Sequence of chain 3.B:
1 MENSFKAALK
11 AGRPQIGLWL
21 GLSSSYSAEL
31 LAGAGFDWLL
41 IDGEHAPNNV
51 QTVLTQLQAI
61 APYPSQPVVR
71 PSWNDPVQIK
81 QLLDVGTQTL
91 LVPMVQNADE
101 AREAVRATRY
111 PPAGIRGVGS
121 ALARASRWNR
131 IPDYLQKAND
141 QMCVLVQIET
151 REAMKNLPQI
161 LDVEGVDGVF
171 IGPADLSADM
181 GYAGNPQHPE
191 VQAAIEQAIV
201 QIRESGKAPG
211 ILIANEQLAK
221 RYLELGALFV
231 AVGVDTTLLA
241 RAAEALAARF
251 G

The small molecule below binds the protein below.
Small molecule (SMILES): CC(=O)C(=O)O

Binding-site contacts:
Ligand atom O contacts residue ASP175 of chain 3.B at 4.2 Å.
Ligand atom CB contacts residue PHE170 of chain 3.B at 3.7 Å (hydrophobic).
Ligand atom OXT contacts residue MG1 of chain 3.J at 2.7 Å.
Ligand atom O3 contacts residue GLN147 of chain 3.B at 3.0 Å (h-bond).
Ligand atom CA contacts residue MG1 of chain 3.J at 3.3 Å.
Ligand atom OXT contacts residue ASP175 of chain 3.B at 3.1 Å (salt-bridge).
Ligand atom O3 contacts residue ARG70 of chain 3.B at 3.2 Å (salt-bridge).
Ligand atom O3 contacts residue GLU149 of chain 3.B at 3.7 Å.
Ligand atom O3 contacts residue PHE170 of chain 3.B at 3.6 Å.
Ligand atom C contacts residue GLY172 of chain 3.B at 3.2 Å.
Ligand atom O contacts residue GLY172 of chain 3.B at 3.7 Å.
Ligand atom CB contacts residue LEU212 of chain 3.B at 3.5 Å (hydrophobic).
Ligand atom O contacts residue MG1 of chain 3.J at 4.4 Å.
Ligand atom CA contacts residue PHE170 of chain 3.B at 3.8 Å (hydrophobic).
Ligand atom OXT contacts residue ALA174 of chain 3.B at 3.5 Å (h-bond).
Ligand atom CB contacts residue GLY172 of chain 3.B at 4.3 Å.
Ligand atom CA contacts residue GLN147 of chain 3.B at 4.2 Å.
Ligand atom C contacts residue MG1 of chain 3.J at 3.3 Å.
Ligand atom CA contacts residue GLY172 of chain 3.B at 3.5 Å.
Ligand atom O3 contacts residue MG1 of chain 3.J at 2.6 Å.
Ligand atom CB contacts residue TRP19 of chain 3.B at 4.2 Å (hydrophobic).
Ligand atom O contacts residue E8U1 of chain 3.I at 1.1 Å (h-bond).
Ligand atom OXT contacts residue PRO173 of chain 3.B at 3.7 Å.
Ligand atom O contacts residue ALA174 of chain 3.B at 3.0 Å (h-bond).
Ligand atom C contacts residue PRO173 of chain 3.B at 3.7 Å (hydrophobic).
Ligand atom OXT contacts residue GLU149 of chain 3.B at 3.6 Å (salt-bridge).
Ligand atom O3 contacts residue E8U1 of chain 3.I at 0.5 Å (h-bond).
Ligand atom C contacts residue ALA174 of chain 3.B at 3.7 Å (hydrophobic).
Ligand atom O contacts residue PRO173 of chain 3.B at 3.5 Å (h-bond).
Ligand atom CA contacts residue E8U1 of chain 3.I at 0.7 Å.
Ligand atom O3 contacts residue GLY172 of chain 3.B at 3.7 Å.
Ligand atom CA contacts residue ARG70 of chain 3.B at 4.1 Å.
Ligand atom OXT contacts residue GLY172 of chain 3.B at 3.0 Å.
Ligand atom C contacts residue E8U1 of chain 3.I at 0.3 Å.
Ligand atom CB contacts residue E8U1 of chain 3.I at 1.5 Å.
Ligand atom OXT contacts residue E8U1 of chain 3.I at 0.8 Å (h-bond).
Ligand atom CB contacts residue ARG70 of chain 3.B at 4.4 Å.
Ligand atom C contacts residue ASP175 of chain 3.B at 4.1 Å.